Sequence of chain 1.A:
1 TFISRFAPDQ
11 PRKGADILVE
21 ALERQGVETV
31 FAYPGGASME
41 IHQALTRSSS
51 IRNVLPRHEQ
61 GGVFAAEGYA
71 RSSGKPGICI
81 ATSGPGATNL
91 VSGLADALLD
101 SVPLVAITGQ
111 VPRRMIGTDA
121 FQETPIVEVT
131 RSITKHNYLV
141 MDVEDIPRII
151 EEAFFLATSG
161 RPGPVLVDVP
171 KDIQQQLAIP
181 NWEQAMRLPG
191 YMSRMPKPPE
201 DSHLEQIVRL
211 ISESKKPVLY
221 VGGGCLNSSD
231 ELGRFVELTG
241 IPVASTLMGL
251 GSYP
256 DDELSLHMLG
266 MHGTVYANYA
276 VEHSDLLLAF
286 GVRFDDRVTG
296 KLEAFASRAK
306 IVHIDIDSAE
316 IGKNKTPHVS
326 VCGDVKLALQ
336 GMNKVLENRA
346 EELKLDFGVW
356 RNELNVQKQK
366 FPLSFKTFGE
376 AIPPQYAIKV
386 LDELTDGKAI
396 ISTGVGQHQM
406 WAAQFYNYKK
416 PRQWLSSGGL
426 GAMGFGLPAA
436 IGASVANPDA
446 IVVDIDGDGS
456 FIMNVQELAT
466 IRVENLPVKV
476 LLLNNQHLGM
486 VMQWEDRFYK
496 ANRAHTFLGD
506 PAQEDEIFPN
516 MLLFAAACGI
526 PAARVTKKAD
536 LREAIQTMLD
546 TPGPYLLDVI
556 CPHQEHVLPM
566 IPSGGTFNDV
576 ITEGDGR

The protein below binds the small molecule below.
Small molecule (SMILES): COC(=O)c1ccccc1S(=O)(=O)NC(=O)Nc1nc(C)cc(C)n1

Binding-site contacts:
Ligand atom O9 contacts residue ARG292 of chain 1.A at 2.5 Å (salt-bridge).
Ligand atom C7' contacts residue PHE121 of chain 2.A at 3.8 Å (hydrophobic).
Ligand atom O7A contacts residue SER568 of chain 1.A at 2.8 Å (h-bond).
Ligand atom O7B contacts residue LYS171 of chain 2.A at 2.9 Å.
Ligand atom C9 contacts residue ARG292 of chain 1.A at 3.6 Å.
Ligand atom O7B contacts residue PRO112 of chain 2.A at 3.4 Å.
Ligand atom N1' contacts residue PHE121 of chain 2.A at 3.8 Å.
Ligand atom C2 contacts residue PRO112 of chain 2.A at 3.8 Å (hydrophobic).
Ligand atom C5 contacts residue ASP291 of chain 1.A at 3.3 Å.
Ligand atom O12 contacts residue PHE121 of chain 2.A at 3.7 Å.
Ligand atom N1' contacts residue ARG292 of chain 1.A at 2.9 Å (salt-bridge).
Ligand atom C5 contacts residue ALA120 of chain 2.A at 3.6 Å (hydrophobic).
Ligand atom N8 contacts residue LYS171 of chain 2.A at 2.9 Å (salt-bridge).
Ligand atom C6' contacts residue ARG292 of chain 1.A at 3.5 Å.
Ligand atom O9 contacts residue TRP489 of chain 1.A at 3.8 Å.
Ligand atom O11 contacts residue VAL111 of chain 2.A at 3.5 Å.
Ligand atom C4 contacts residue ASP291 of chain 1.A at 3.3 Å.
Ligand atom N10 contacts residue TRP489 of chain 1.A at 3.3 Å.
Ligand atom C3 contacts residue ARG292 of chain 1.A at 3.8 Å.
Ligand atom O11 contacts residue PRO112 of chain 2.A at 3.7 Å.
Ligand atom C13 contacts residue GLN122 of chain 2.A at 3.4 Å.
Ligand atom C5' contacts residue MET485 of chain 1.A at 3.5 Å (hydrophobic).
Ligand atom C4 contacts residue ARG292 of chain 1.A at 3.7 Å.
Ligand atom N3' contacts residue TRP489 of chain 1.A at 3.7 Å.
Ligand atom C9 contacts residue TRP489 of chain 1.A at 3.6 Å (hydrophobic).
Ligand atom C9 contacts residue LYS171 of chain 2.A at 3.8 Å.
Ligand atom C4' contacts residue TRP489 of chain 1.A at 3.7 Å (hydrophobic).
Ligand atom O9 contacts residue SER568 of chain 1.A at 3.0 Å (h-bond).
Ligand atom C6' contacts residue TRP489 of chain 1.A at 3.7 Å (hydrophobic).
Ligand atom C13 contacts residue SER83 of chain 2.A at 3.7 Å.
Ligand atom C13 contacts residue PHE121 of chain 2.A at 3.6 Å (hydrophobic).
Ligand atom N3' contacts residue GLY36 of chain 2.A at 3.4 Å.
Ligand atom N1' contacts residue TRP489 of chain 1.A at 3.3 Å.
Ligand atom C5' contacts residue TRP489 of chain 1.A at 3.6 Å (hydrophobic).
Ligand atom C7' contacts residue ARG292 of chain 1.A at 3.3 Å.
Ligand atom C2' contacts residue TRP489 of chain 1.A at 3.4 Å (hydrophobic).
Ligand atom C6 contacts residue VAL111 of chain 2.A at 3.6 Å (hydrophobic).
Ligand atom C6 contacts residue PHE121 of chain 2.A at 3.2 Å (hydrophobic).
Ligand atom C5 contacts residue PHE121 of chain 2.A at 3.7 Å (hydrophobic).
Ligand atom C9 contacts residue SER568 of chain 1.A at 3.8 Å.

Sequence of chain 2.A:
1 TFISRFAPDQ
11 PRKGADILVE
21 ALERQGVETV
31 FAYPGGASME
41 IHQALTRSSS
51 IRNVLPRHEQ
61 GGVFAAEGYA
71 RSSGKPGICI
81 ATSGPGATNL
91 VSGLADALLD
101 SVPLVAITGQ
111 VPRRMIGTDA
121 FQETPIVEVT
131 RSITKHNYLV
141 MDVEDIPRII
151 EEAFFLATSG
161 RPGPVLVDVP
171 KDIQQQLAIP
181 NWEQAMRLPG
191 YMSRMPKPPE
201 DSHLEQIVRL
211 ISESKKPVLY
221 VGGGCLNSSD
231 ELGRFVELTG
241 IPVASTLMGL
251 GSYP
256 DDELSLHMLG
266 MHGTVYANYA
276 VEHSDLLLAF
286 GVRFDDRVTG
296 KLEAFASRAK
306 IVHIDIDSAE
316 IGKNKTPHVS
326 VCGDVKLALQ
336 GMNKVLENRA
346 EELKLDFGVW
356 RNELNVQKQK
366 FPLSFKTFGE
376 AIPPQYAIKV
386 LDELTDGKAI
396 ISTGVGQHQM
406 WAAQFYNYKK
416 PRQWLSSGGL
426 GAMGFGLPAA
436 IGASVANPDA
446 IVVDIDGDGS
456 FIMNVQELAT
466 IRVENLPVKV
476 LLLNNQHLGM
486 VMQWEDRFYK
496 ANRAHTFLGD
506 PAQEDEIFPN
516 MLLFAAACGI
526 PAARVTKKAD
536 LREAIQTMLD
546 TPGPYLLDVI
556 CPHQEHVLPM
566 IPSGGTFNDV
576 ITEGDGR